Binding-site contacts:
Ligand atom C23 contacts residue VAL64 of chain 1.B at 3.7 Å (hydrophobic).
Ligand atom C06 contacts residue GLU321 of chain 1.B at 3.6 Å.
Ligand atom F13 contacts residue H4B1 of chain 1.Q at 3.6 Å.
Ligand atom C13 contacts residue ARG325 of chain 1.B at 3.2 Å.
Ligand atom C21 contacts residue TYR435 of chain 1.B at 3.3 Å (hydrophobic).
Ligand atom C02 contacts residue TRP316 of chain 1.B at 3.7 Å (hydrophobic).
Ligand atom C25 contacts residue HEM1 of chain 1.P at 3.2 Å.
Ligand atom C09 contacts residue GLU321 of chain 1.B at 3.8 Å.
Ligand atom C23 contacts residue PHE65 of chain 1.B at 3.8 Å (hydrophobic).
Ligand atom C07 contacts residue GLY315 of chain 1.B at 3.6 Å.
Ligand atom C05 contacts residue VAL296 of chain 1.B at 3.8 Å (hydrophobic).
Ligand atom C02 contacts residue HEM1 of chain 1.P at 3.5 Å.
Ligand atom C04 contacts residue HEM1 of chain 1.P at 3.8 Å.
Ligand atom C07 contacts residue PHE313 of chain 1.B at 3.8 Å (hydrophobic).
Ligand atom C12 contacts residue ARG325 of chain 1.B at 3.2 Å.
Ligand atom F13 contacts residue TRP407 of chain 1.B at 3.8 Å.
Ligand atom C02 contacts residue GLU321 of chain 1.B at 3.5 Å.
Ligand atom N02 contacts residue TRP316 of chain 1.B at 2.7 Å (h-bond).
Ligand atom C08 contacts residue HEM1 of chain 1.P at 3.7 Å.
Ligand atom C07 contacts residue HEM1 of chain 1.P at 3.6 Å.
Ligand atom N02 contacts residue HEM1 of chain 1.P at 3.4 Å.
Ligand atom C24 contacts residue TRP407 of chain 1.B at 3.8 Å (hydrophobic).
Ligand atom F13 contacts residue HEM1 of chain 1.P at 2.4 Å.
Ligand atom N21 contacts residue HEM1 of chain 1.P at 3.5 Å (h-bond).
Ligand atom C12 contacts residue HEM1 of chain 1.P at 3.3 Å.
Ligand atom C22 contacts residue PHE65 of chain 1.B at 3.2 Å (hydrophobic).
Ligand atom C03 contacts residue PRO294 of chain 1.B at 3.7 Å (hydrophobic).
Ligand atom C08 contacts residue GLU321 of chain 1.B at 3.5 Å.
Ligand atom C07 contacts residue PRO294 of chain 1.B at 3.7 Å (hydrophobic).
Ligand atom N01 contacts residue HEM1 of chain 1.P at 3.5 Å.
Ligand atom N01 contacts residue GLU321 of chain 1.B at 2.8 Å (salt-bridge).
Ligand atom N02 contacts residue TYR317 of chain 1.B at 3.6 Å.
Ligand atom C13 contacts residue HEM1 of chain 1.P at 3.5 Å.
Ligand atom N02 contacts residue MET318 of chain 1.B at 3.9 Å.
Ligand atom C06 contacts residue HEM1 of chain 1.P at 3.7 Å.
Ligand atom C03 contacts residue HEM1 of chain 1.P at 3.3 Å.
Ligand atom C21 contacts residue HEM1 of chain 1.P at 3.8 Å.
Ligand atom F13 contacts residue ARG325 of chain 1.B at 2.6 Å.
Ligand atom N02 contacts residue GLU321 of chain 1.B at 2.7 Å (salt-bridge).
Ligand atom N21 contacts residue TYR435 of chain 1.B at 3.4 Å.

This protein binds this small molecule.
Small molecule (SMILES): Cc1cc(N)nc(CCc2cc(F)cc(CC[C@@H]3C[C@H](F)CN3C)c2)c1

Sequence of chain 1.B:
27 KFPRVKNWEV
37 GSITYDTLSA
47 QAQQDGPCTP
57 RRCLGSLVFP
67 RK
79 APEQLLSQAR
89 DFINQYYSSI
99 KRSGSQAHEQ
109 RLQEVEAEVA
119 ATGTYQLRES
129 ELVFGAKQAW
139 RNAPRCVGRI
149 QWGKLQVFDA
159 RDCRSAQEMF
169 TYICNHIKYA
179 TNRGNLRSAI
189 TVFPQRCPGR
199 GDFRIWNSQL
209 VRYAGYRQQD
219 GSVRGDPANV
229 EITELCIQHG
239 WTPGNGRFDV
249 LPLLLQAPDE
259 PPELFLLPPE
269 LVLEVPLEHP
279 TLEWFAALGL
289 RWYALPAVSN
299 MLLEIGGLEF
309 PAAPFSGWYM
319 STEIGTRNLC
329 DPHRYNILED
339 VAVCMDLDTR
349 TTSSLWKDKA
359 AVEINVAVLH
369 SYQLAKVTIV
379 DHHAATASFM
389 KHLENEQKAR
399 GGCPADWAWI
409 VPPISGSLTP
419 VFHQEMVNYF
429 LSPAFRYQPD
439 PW